This protein binds this small molecule.
Small molecule (SMILES): Oc1cc(O)c(Cl)c(CCc2nccn2Cc2ccccc2)c1Cl

Binding-site contacts:
Ligand atom OAU contacts residue ILE183 of chain 2.B at 3.5 Å.
Ligand atom CAR contacts residue ILE183 of chain 2.B at 3.9 Å (hydrophobic).
Ligand atom CAW contacts residue ASN43 of chain 2.B at 4.1 Å.
Ligand atom CAQ contacts residue LEU99 of chain 2.B at 4.0 Å (hydrophobic).
Ligand atom CAM contacts residue MET90 of chain 2.B at 3.7 Å (hydrophobic).
Ligand atom CAV contacts residue ALA44 of chain 2.B at 3.8 Å (hydrophobic).
Ligand atom CAV contacts residue ASN43 of chain 2.B at 4.0 Å.
Ligand atom CAL contacts residue ASN98 of chain 2.B at 4.0 Å.
Ligand atom CAV contacts residue ASP85 of chain 2.B at 3.4 Å.
Ligand atom CAR contacts residue ASN43 of chain 2.B at 4.0 Å.
Ligand atom NAJ contacts residue PHE131 of chain 2.B at 3.4 Å.
Ligand atom CAH contacts residue PHE131 of chain 2.B at 3.7 Å (hydrophobic).
Ligand atom OAX contacts residue ALA47 of chain 2.B at 3.5 Å.
Ligand atom CAI contacts residue PHE131 of chain 2.B at 3.5 Å (hydrophobic).
Ligand atom CLB contacts residue ALA47 of chain 2.B at 4.1 Å.
Ligand atom CAH contacts residue MET90 of chain 2.B at 3.9 Å (hydrophobic).
Ligand atom CAE contacts residue PHE131 of chain 2.B at 3.6 Å (hydrophobic).
Ligand atom CAW contacts residue ASP85 of chain 2.B at 3.3 Å.
Ligand atom CAT contacts residue ILE183 of chain 2.B at 3.8 Å (hydrophobic).
Ligand atom CAM contacts residue ASN98 of chain 2.B at 3.5 Å.
Ligand atom NAG contacts residue PHE131 of chain 2.B at 3.7 Å.
Ligand atom CAI contacts residue ASN98 of chain 2.B at 3.7 Å.
Ligand atom OAU contacts residue LEU40 of chain 2.B at 3.8 Å.
Ligand atom OAU contacts residue ASN43 of chain 2.B at 3.8 Å.
Ligand atom CAF contacts residue MET90 of chain 2.B at 3.8 Å (hydrophobic).
Ligand atom CAK contacts residue PHE131 of chain 2.B at 3.3 Å (hydrophobic).
Ligand atom OAX contacts residue THR181 of chain 2.B at 3.6 Å.
Ligand atom CAT contacts residue ASN43 of chain 2.B at 3.8 Å.
Ligand atom CAN contacts residue MET90 of chain 2.B at 4.1 Å (hydrophobic).
Ligand atom CAO contacts residue TRP159 of chain 2.B at 3.7 Å (hydrophobic).
Ligand atom CAK contacts residue ASN98 of chain 2.B at 4.0 Å.
Ligand atom CAD contacts residue MET90 of chain 2.B at 3.9 Å (hydrophobic).
Ligand atom CLR contacts residue ILE183 of chain 2.B at 4.1 Å.
Ligand atom CAO contacts residue ASN98 of chain 2.B at 4.0 Å.
Ligand atom CAF contacts residue PHE131 of chain 2.B at 3.5 Å (hydrophobic).
Ligand atom CAN contacts residue ASN98 of chain 2.B at 3.5 Å.
Ligand atom NAG contacts residue MET90 of chain 2.B at 3.7 Å.
Ligand atom CAW contacts residue THR181 of chain 2.B at 4.0 Å.
Ligand atom CLB contacts residue THR181 of chain 2.B at 3.7 Å.
Ligand atom OAX contacts residue ASP85 of chain 2.B at 2.5 Å (salt-bridge).

Sequence of chain 2.B:
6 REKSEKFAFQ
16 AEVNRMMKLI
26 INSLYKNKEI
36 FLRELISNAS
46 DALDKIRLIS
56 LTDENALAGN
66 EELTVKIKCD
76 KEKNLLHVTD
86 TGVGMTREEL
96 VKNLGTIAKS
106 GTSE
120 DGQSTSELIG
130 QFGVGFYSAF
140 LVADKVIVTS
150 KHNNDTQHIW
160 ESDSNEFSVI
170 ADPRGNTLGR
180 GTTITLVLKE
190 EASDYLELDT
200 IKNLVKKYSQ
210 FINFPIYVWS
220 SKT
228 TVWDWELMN